Sequence of chain 45.A:
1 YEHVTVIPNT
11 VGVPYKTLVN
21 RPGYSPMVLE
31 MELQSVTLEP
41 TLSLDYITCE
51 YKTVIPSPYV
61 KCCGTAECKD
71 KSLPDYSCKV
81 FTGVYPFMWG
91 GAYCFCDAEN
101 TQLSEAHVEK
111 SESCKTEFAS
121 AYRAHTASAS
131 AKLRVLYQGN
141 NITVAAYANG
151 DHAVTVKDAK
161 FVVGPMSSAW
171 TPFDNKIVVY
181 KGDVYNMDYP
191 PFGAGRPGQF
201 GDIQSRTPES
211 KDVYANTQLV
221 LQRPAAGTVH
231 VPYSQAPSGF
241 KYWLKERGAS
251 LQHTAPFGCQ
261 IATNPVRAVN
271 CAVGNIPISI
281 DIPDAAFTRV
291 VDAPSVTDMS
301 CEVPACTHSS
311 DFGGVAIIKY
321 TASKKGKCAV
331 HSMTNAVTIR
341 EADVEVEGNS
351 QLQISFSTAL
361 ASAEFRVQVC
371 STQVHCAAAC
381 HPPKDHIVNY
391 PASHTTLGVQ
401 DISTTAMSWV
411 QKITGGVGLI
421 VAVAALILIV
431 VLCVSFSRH

The small molecule below binds the protein below.
Small molecule (SMILES): CC(=O)N[C@@H]1[C@@H](O)[C@H](O)[C@@H](CO)O[C@H]1O

Binding-site contacts:
Ligand atom C7 contacts residue ASN259 of chain 45.B at 3.1 Å.
Ligand atom N2 contacts residue ASN259 of chain 45.B at 2.9 Å (h-bond).
Ligand atom O5 contacts residue ASN259 of chain 45.B at 2.4 Å (h-bond).
Ligand atom O6 contacts residue PHE118 of chain 45.A at 3.9 Å.
Ligand atom O6 contacts residue LYS115 of chain 45.A at 4.4 Å.
Ligand atom C2 contacts residue ASN259 of chain 45.B at 2.4 Å.
Ligand atom C6 contacts residue THR116 of chain 45.A at 3.5 Å.
Ligand atom O7 contacts residue ASN259 of chain 45.B at 3.0 Å (h-bond).
Ligand atom C6 contacts residue PHE118 of chain 45.A at 4.4 Å (hydrophobic).
Ligand atom C6 contacts residue LYS115 of chain 45.A at 3.9 Å.
Ligand atom C3 contacts residue ASN259 of chain 45.B at 3.8 Å.
Ligand atom C1 contacts residue ASN259 of chain 45.B at 1.4 Å.
Ligand atom C4 contacts residue ASN259 of chain 45.B at 4.2 Å.
Ligand atom C5 contacts residue THR116 of chain 45.A at 3.5 Å.
Ligand atom C1 contacts residue THR116 of chain 45.A at 3.3 Å.
Ligand atom O5 contacts residue THR116 of chain 45.A at 2.6 Å (h-bond).
Ligand atom C8 contacts residue ASN259 of chain 45.B at 4.1 Å.
Ligand atom C5 contacts residue ASN259 of chain 45.B at 3.7 Å.

Sequence of chain 45.B:
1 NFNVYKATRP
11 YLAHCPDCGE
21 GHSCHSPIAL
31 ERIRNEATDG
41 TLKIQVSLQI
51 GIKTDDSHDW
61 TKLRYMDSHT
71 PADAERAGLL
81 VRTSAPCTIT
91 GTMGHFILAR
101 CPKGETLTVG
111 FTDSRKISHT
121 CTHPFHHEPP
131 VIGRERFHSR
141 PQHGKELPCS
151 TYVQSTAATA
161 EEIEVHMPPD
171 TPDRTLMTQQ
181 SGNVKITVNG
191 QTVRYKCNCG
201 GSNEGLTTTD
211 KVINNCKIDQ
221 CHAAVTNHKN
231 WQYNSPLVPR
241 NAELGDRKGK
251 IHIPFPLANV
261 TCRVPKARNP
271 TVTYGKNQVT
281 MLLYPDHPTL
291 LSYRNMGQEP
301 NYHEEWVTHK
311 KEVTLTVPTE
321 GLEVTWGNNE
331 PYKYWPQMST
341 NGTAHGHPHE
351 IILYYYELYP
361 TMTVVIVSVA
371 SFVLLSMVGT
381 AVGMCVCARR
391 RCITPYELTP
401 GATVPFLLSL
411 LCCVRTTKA